A small-molecule ligand and the protein it binds are described below.
Small molecule (SMILES): Cc1ccc(-c2nn(C(C)(C)C)c3ncnc(N)c23)cc1

Binding-site contacts:
Ligand atom N10 contacts residue PHE54 of chain 1.B at 4.0 Å.
Ligand atom N7 contacts residue ALA101 of chain 1.B at 3.6 Å.
Ligand atom C5 contacts residue PHE54 of chain 1.B at 3.5 Å (hydrophobic).
Ligand atom N10 contacts residue ILE102 of chain 1.B at 2.8 Å (h-bond).
Ligand atom C11 contacts residue PHE54 of chain 1.B at 4.2 Å (hydrophobic).
Ligand atom C6 contacts residue PHE54 of chain 1.B at 3.6 Å (hydrophobic).
Ligand atom C29 contacts residue ASP217 of chain 1.B at 4.3 Å.
Ligand atom C2 contacts residue PRO83 of chain 1.B at 3.6 Å (hydrophobic).
Ligand atom C2 contacts residue PHE54 of chain 1.B at 3.9 Å (hydrophobic).
Ligand atom C9 contacts residue PHE54 of chain 1.B at 3.9 Å (hydrophobic).
Ligand atom N7 contacts residue ILE216 of chain 1.B at 3.9 Å.
Ligand atom N7 contacts residue ILE102 of chain 1.B at 3.0 Å (h-bond).
Ligand atom N8 contacts residue ILE216 of chain 1.B at 3.8 Å.
Ligand atom C6 contacts residue ILE216 of chain 1.B at 4.2 Å (hydrophobic).
Ligand atom C37 contacts residue ILE41 of chain 1.B at 4.2 Å (hydrophobic).
Ligand atom C6 contacts residue ILE102 of chain 1.B at 3.8 Å (hydrophobic).
Ligand atom C2 contacts residue ILE216 of chain 1.B at 3.8 Å (hydrophobic).
Ligand atom C2 contacts residue ALA101 of chain 1.B at 4.0 Å (hydrophobic).
Ligand atom C33 contacts residue ILE216 of chain 1.B at 4.0 Å (hydrophobic).
Ligand atom N3 contacts residue ILE216 of chain 1.B at 3.9 Å.
Ligand atom C13 contacts residue GLY104 of chain 1.B at 4.2 Å.
Ligand atom N1 contacts residue ILE216 of chain 1.B at 3.9 Å.
Ligand atom C5 contacts residue ILE216 of chain 1.B at 4.0 Å (hydrophobic).
Ligand atom C33 contacts residue LYS56 of chain 1.B at 4.2 Å.
Ligand atom C2 contacts residue THR100 of chain 1.B at 3.9 Å.
Ligand atom C4 contacts residue ILE216 of chain 1.B at 4.0 Å (hydrophobic).
Ligand atom C24 contacts residue GLN109 of chain 1.B at 3.4 Å.
Ligand atom C9 contacts residue ILE216 of chain 1.B at 3.8 Å (hydrophobic).
Ligand atom C24 contacts residue THR106 of chain 1.B at 4.2 Å.
Ligand atom C37 contacts residue PHE54 of chain 1.B at 3.8 Å (hydrophobic).
Ligand atom C14 contacts residue THR106 of chain 1.B at 4.1 Å.
Ligand atom N3 contacts residue PHE54 of chain 1.B at 3.8 Å.
Ligand atom C33 contacts residue ASP217 of chain 1.B at 3.5 Å.
Ligand atom C29 contacts residue ILE41 of chain 1.B at 3.7 Å (hydrophobic).
Ligand atom C37 contacts residue LYS56 of chain 1.B at 4.3 Å.
Ligand atom N7 contacts residue PHE54 of chain 1.B at 3.9 Å.
Ligand atom N3 contacts residue PRO83 of chain 1.B at 4.2 Å.
Ligand atom C4 contacts residue PHE54 of chain 1.B at 3.8 Å (hydrophobic).
Ligand atom N8 contacts residue PHE54 of chain 1.B at 4.3 Å.
Ligand atom C2 contacts residue ILE102 of chain 1.B at 3.8 Å (hydrophobic).

Sequence of chain 1.B:
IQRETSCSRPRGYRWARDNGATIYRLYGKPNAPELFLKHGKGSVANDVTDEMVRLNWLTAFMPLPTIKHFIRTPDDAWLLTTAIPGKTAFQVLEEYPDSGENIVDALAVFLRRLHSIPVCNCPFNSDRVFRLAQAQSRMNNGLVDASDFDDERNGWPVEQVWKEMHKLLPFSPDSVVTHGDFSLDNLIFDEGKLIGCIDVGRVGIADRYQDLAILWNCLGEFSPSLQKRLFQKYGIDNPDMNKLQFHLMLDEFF